Sequence of chain 1.A:
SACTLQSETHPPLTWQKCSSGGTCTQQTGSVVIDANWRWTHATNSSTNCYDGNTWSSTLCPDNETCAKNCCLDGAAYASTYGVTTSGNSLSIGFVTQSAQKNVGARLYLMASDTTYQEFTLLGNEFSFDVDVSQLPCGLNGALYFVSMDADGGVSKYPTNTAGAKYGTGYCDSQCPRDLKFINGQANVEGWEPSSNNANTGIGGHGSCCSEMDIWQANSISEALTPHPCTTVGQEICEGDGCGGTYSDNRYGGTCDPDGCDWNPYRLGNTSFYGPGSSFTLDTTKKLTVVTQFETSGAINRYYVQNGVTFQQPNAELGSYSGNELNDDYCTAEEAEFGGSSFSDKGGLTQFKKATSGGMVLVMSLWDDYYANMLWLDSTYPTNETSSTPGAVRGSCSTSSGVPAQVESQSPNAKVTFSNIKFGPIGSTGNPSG

A small-molecule ligand and the protein it binds are described below.
Small molecule (SMILES): CC(=O)N[C@@H]1[C@@H](O)[C@H](O)[C@@H](CO)O[C@H]1O

Sequence of chain 2.A:
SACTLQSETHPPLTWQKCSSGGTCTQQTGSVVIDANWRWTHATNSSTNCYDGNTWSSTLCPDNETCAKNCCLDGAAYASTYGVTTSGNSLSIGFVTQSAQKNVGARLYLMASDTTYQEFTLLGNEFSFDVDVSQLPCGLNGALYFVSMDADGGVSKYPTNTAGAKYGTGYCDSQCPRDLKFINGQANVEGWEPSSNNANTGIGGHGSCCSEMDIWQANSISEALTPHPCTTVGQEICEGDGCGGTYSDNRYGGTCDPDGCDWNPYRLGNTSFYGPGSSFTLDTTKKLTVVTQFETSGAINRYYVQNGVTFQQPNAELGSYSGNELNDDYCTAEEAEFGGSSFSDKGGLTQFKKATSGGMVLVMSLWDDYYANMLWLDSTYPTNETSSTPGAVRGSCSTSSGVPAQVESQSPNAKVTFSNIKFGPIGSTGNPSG

Binding-site contacts:
Ligand atom C6 contacts residue PHE273 of chain 2.A at 3.9 Å (hydrophobic).
Ligand atom O6 contacts residue SER21 of chain 1.A at 3.5 Å.
Ligand atom O5 contacts residue ASN270 of chain 2.A at 2.3 Å (h-bond).
Ligand atom C3 contacts residue ASN270 of chain 2.A at 3.9 Å.
Ligand atom C6 contacts residue SER21 of chain 1.A at 4.0 Å.
Ligand atom C6 contacts residue THR281 of chain 2.A at 4.5 Å.
Ligand atom O3 contacts residue SER21 of chain 1.A at 4.1 Å.
Ligand atom O5 contacts residue PRO314 of chain 2.A at 3.6 Å.
Ligand atom C1 contacts residue ASN270 of chain 2.A at 1.4 Å.
Ligand atom C5 contacts residue PHE273 of chain 2.A at 4.0 Å (hydrophobic).
Ligand atom C3 contacts residue SER21 of chain 1.A at 4.3 Å.
Ligand atom C1 contacts residue PRO314 of chain 2.A at 4.4 Å (hydrophobic).
Ligand atom C5 contacts residue ASN270 of chain 2.A at 3.6 Å.
Ligand atom C4 contacts residue SER21 of chain 1.A at 3.2 Å.
Ligand atom O4 contacts residue GLY22 of chain 1.A at 3.3 Å (h-bond).
Ligand atom C7 contacts residue ASN270 of chain 2.A at 3.4 Å.
Ligand atom O6 contacts residue GLN312 of chain 2.A at 4.5 Å.
Ligand atom C4 contacts residue ASN270 of chain 2.A at 4.2 Å.
Ligand atom C8 contacts residue ASN270 of chain 2.A at 4.3 Å.
Ligand atom O7 contacts residue ASN270 of chain 2.A at 3.1 Å (h-bond).
Ligand atom C1 contacts residue PHE273 of chain 2.A at 4.4 Å (hydrophobic).
Ligand atom C6 contacts residue PRO314 of chain 2.A at 4.3 Å (hydrophobic).
Ligand atom C5 contacts residue THR281 of chain 2.A at 4.0 Å.
Ligand atom C5 contacts residue SER21 of chain 1.A at 4.3 Å.
Ligand atom O4 contacts residue SER21 of chain 1.A at 2.8 Å (h-bond).
Ligand atom O6 contacts residue PRO314 of chain 2.A at 3.8 Å.
Ligand atom C2 contacts residue ASN270 of chain 2.A at 2.5 Å.
Ligand atom O5 contacts residue PHE273 of chain 2.A at 3.9 Å.
Ligand atom N2 contacts residue ASN270 of chain 2.A at 3.1 Å (h-bond).